Binding-site contacts:
Ligand atom F contacts residue TYR83 of chain 1.A at 3.5 Å.
Ligand atom C15 contacts residue MET440 of chain 1.A at 3.3 Å (hydrophobic).
Ligand atom O contacts residue VAL441 of chain 1.A at 3.4 Å.
Ligand atom N2 contacts residue MET440 of chain 1.A at 3.9 Å.
Ligand atom C3 contacts residue MET338 of chain 1.A at 3.9 Å (hydrophobic).
Ligand atom C4 contacts residue MET338 of chain 1.A at 3.7 Å (hydrophobic).
Ligand atom C30 contacts residue HEM1 of chain 1.B at 3.0 Å.
Ligand atom C6 contacts residue PHE194 of chain 1.A at 3.8 Å (hydrophobic).
Ligand atom O1 contacts residue ALA271 of chain 1.A at 3.5 Å.
Ligand atom C13 contacts residue MET440 of chain 1.A at 3.1 Å (hydrophobic).
Ligand atom C17 contacts residue PHE270 of chain 1.A at 3.7 Å (hydrophobic).
Ligand atom O contacts residue MET440 of chain 1.A at 3.4 Å.
Ligand atom N5 contacts residue HEM1 of chain 1.B at 2.1 Å.
Ligand atom C17 contacts residue MET86 of chain 1.A at 3.6 Å (hydrophobic).
Ligand atom C4 contacts residue PHE194 of chain 1.A at 3.9 Å (hydrophobic).
Ligand atom C2 contacts residue PHE28 of chain 1.A at 3.6 Å (hydrophobic).
Ligand atom CL contacts residue MET338 of chain 1.A at 3.4 Å.
Ligand atom C8 contacts residue PRO190 of chain 1.A at 3.9 Å (hydrophobic).
Ligand atom C27 contacts residue LEU336 of chain 1.A at 3.7 Å (hydrophobic).
Ligand atom C12 contacts residue MET440 of chain 1.A at 3.1 Å (hydrophobic).
Ligand atom C5 contacts residue PHE194 of chain 1.A at 3.8 Å (hydrophobic).
Ligand atom C14 contacts residue MET440 of chain 1.A at 3.2 Å (hydrophobic).
Ligand atom C29 contacts residue ALA271 of chain 1.A at 3.4 Å (hydrophobic).
Ligand atom C5 contacts residue MET340 of chain 1.A at 3.8 Å (hydrophobic).
Ligand atom C29 contacts residue HEM1 of chain 1.B at 3.0 Å.
Ligand atom C3 contacts residue PHE28 of chain 1.A at 3.9 Å (hydrophobic).
Ligand atom CL contacts residue ALA361 of chain 1.A at 3.4 Å.
Ligand atom CL contacts residue VAL57 of chain 1.A at 3.5 Å.
Ligand atom C32 contacts residue MET440 of chain 1.A at 3.4 Å (hydrophobic).
Ligand atom C30 contacts residue LEU336 of chain 1.A at 3.7 Å (hydrophobic).
Ligand atom CL contacts residue MET340 of chain 1.A at 3.6 Å.
Ligand atom C contacts residue PHE28 of chain 1.A at 3.7 Å (hydrophobic).
Ligand atom F contacts residue ILE85 of chain 1.A at 3.9 Å.
Ligand atom C19 contacts residue MET86 of chain 1.A at 3.9 Å (hydrophobic).
Ligand atom N3 contacts residue TYR83 of chain 1.A at 3.5 Å.
Ligand atom C19 contacts residue TYR83 of chain 1.A at 3.5 Å (hydrophobic).
Ligand atom C28 contacts residue ALA271 of chain 1.A at 3.3 Å (hydrophobic).
Ligand atom F contacts residue MET440 of chain 1.A at 3.6 Å.
Ligand atom C7 contacts residue MET340 of chain 1.A at 3.7 Å (hydrophobic).
Ligand atom C31 contacts residue LEU336 of chain 1.A at 3.5 Å (hydrophobic).

Sequence of chain 1.A:
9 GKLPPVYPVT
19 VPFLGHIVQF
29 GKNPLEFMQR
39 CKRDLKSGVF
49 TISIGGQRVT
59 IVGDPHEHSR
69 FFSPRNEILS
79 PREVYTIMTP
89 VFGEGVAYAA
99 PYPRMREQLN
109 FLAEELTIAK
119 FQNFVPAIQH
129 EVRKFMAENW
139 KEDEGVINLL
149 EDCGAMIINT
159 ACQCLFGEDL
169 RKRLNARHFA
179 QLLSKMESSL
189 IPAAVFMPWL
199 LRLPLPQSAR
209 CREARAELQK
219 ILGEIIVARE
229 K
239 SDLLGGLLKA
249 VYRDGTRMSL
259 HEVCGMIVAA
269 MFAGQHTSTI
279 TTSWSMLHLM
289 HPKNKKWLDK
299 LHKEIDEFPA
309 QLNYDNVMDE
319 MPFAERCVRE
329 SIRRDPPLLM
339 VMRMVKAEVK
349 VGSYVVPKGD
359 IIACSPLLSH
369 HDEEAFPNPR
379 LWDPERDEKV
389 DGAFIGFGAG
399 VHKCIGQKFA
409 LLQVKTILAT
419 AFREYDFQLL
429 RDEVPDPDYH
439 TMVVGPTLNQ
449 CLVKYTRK

A small-molecule ligand and the protein it binds are described below.
Small molecule (SMILES): Cc1ccc(Cl)cc1N1CCN(c2ccc(C(=O)N[C@H](Cc3c[nH]c4ccccc34)C(=O)Nc3ccncc3)c(F)c2)CC1